Sequence of chain 1.B:
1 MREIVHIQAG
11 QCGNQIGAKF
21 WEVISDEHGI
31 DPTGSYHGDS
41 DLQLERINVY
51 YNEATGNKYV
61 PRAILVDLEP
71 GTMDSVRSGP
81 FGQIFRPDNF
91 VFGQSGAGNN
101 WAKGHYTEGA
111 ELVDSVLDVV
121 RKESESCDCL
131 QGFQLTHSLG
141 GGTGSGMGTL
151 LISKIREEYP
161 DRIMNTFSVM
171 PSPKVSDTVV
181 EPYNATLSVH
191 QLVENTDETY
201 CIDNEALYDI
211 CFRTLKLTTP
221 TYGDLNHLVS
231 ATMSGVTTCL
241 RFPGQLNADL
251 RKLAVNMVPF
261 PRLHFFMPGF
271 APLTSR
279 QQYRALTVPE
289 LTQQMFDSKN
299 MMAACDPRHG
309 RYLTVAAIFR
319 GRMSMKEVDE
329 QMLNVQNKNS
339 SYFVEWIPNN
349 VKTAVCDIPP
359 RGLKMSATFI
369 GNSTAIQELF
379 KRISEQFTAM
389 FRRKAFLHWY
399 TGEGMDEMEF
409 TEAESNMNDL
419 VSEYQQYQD

Sequence of chain 1.A:
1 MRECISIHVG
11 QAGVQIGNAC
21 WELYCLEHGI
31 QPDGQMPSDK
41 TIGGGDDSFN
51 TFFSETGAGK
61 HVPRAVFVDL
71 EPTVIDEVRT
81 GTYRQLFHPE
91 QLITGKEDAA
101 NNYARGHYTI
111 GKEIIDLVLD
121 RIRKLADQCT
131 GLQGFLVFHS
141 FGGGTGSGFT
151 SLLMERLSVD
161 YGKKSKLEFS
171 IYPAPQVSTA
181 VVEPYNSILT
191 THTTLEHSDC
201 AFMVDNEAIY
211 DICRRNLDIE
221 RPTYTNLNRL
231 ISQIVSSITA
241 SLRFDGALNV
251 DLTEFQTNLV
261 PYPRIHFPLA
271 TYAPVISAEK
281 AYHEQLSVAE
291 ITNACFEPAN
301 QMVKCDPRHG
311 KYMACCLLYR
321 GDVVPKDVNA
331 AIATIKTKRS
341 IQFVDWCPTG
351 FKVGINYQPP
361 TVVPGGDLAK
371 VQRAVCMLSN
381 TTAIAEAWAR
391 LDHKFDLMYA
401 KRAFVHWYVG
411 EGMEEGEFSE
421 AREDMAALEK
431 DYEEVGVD

Binding-site contacts:
Ligand atom C5 contacts residue THR179 of chain 1.A at 3.0 Å.
Ligand atom C8 contacts residue LYS350 of chain 1.B at 3.4 Å.
Ligand atom C contacts residue W1P1 of chain 1.P at 4.0 Å.
Ligand atom C3 contacts residue THR179 of chain 1.A at 4.1 Å.
Ligand atom C9 contacts residue VAL313 of chain 1.B at 4.0 Å (hydrophobic).
Ligand atom O contacts residue THR179 of chain 1.A at 3.6 Å (h-bond).
Ligand atom C5 contacts residue MET257 of chain 1.B at 3.7 Å (hydrophobic).
Ligand atom C contacts residue ILE316 of chain 1.B at 3.7 Å (hydrophobic).
Ligand atom C4 contacts residue ALA314 of chain 1.B at 4.0 Å (hydrophobic).
Ligand atom C6 contacts residue ASN256 of chain 1.B at 3.5 Å.
Ligand atom N1 contacts residue THR179 of chain 1.A at 3.8 Å.
Ligand atom C8 contacts residue ALA314 of chain 1.B at 3.9 Å (hydrophobic).
Ligand atom C2 contacts residue LEU253 of chain 1.B at 3.4 Å (hydrophobic).
Ligand atom C5 contacts residue ASN256 of chain 1.B at 3.7 Å.
Ligand atom C3 contacts residue LEU253 of chain 1.B at 3.4 Å (hydrophobic).
Ligand atom N contacts residue W1P1 of chain 1.P at 3.7 Å.
Ligand atom C7 contacts residue VAL181 of chain 1.A at 3.6 Å (hydrophobic).
Ligand atom C9 contacts residue LYS350 of chain 1.B at 3.2 Å.
Ligand atom C8 contacts residue MET257 of chain 1.B at 3.8 Å (hydrophobic).
Ligand atom C6 contacts residue VAL181 of chain 1.A at 3.5 Å (hydrophobic).
Ligand atom C8 contacts residue ASN348 of chain 1.B at 3.4 Å.
Ligand atom C contacts residue ALA352 of chain 1.B at 3.2 Å (hydrophobic).
Ligand atom C2 contacts residue THR179 of chain 1.A at 3.8 Å.
Ligand atom C7 contacts residue MET257 of chain 1.B at 3.6 Å (hydrophobic).
Ligand atom C7 contacts residue LYS350 of chain 1.B at 3.8 Å.
Ligand atom C1 contacts residue W1P1 of chain 1.P at 3.6 Å.
Ligand atom C6 contacts residue MET257 of chain 1.B at 3.6 Å (hydrophobic).
Ligand atom C4 contacts residue LYS350 of chain 1.B at 3.9 Å.
Ligand atom C contacts residue CYS239 of chain 1.B at 3.7 Å (hydrophobic).
Ligand atom N contacts residue ALA314 of chain 1.B at 3.7 Å.
Ligand atom O contacts residue LEU253 of chain 1.B at 3.1 Å.
Ligand atom C3 contacts residue W1P1 of chain 1.P at 4.0 Å.
Ligand atom C9 contacts residue ALA314 of chain 1.B at 3.2 Å (hydrophobic).
Ligand atom C7 contacts residue ASN348 of chain 1.B at 3.4 Å.
Ligand atom C6 contacts residue THR179 of chain 1.A at 3.6 Å.
Ligand atom C9 contacts residue MET257 of chain 1.B at 3.9 Å (hydrophobic).
Ligand atom N1 contacts residue W1P1 of chain 1.P at 4.1 Å.
Ligand atom C4 contacts residue MET257 of chain 1.B at 3.8 Å (hydrophobic).
Ligand atom C8 contacts residue VAL313 of chain 1.B at 3.4 Å (hydrophobic).
Ligand atom C4 contacts residue THR179 of chain 1.A at 3.5 Å.

The small molecule below binds the protein below.
Small molecule (SMILES): CC1=NN(c2ccccc2)C(=O)C1